Sequence of chain 1.T:
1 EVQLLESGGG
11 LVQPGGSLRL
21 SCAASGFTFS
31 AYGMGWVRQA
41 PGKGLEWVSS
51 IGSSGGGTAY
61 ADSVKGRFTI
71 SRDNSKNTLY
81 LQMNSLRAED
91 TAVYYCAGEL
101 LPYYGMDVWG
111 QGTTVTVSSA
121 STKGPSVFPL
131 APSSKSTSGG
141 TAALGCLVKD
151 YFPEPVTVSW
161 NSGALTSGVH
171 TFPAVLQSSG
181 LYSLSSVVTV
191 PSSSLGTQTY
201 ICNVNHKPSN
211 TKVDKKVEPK

Binding-site contacts:
Ligand atom N contacts residue GLU63 of chain 1.G at 3.0 Å (salt-bridge).
Ligand atom O contacts residue TRP147 of chain 1.G at 3.0 Å (h-bond).
Ligand atom O contacts residue GLY95 of chain 1.P at 3.3 Å (h-bond).
Ligand atom CD1 contacts residue GLY57 of chain 1.T at 3.2 Å.
Ligand atom CA contacts residue GLY95 of chain 1.P at 3.5 Å.
Ligand atom NE1 contacts residue GLY57 of chain 1.T at 2.5 Å (h-bond).
Ligand atom O contacts residue TYR159 of chain 1.G at 2.4 Å (h-bond).
Ligand atom CD2 contacts residue PHE9 of chain 1.G at 3.5 Å (hydrophobic).
Ligand atom N contacts residue GLY95 of chain 1.P at 3.1 Å (h-bond).
Ligand atom N contacts residue TYR171 of chain 1.G at 3.1 Å (h-bond).
Ligand atom OE1 contacts residue ALA94 of chain 1.P at 3.2 Å (h-bond).
Ligand atom O contacts residue LYS146 of chain 1.G at 3.2 Å (salt-bridge).
Ligand atom N contacts residue TYR159 of chain 1.G at 3.5 Å (h-bond).
Ligand atom OG1 contacts residue VAL152 of chain 1.G at 3.5 Å.
Ligand atom CB contacts residue TYR99 of chain 1.G at 3.4 Å (hydrophobic).
Ligand atom N contacts residue ASP77 of chain 1.G at 3.0 Å (salt-bridge).
Ligand atom N contacts residue TYR7 of chain 1.G at 3.0 Å (h-bond).
Ligand atom CD1 contacts residue HIS70 of chain 1.G at 3.2 Å.
Ligand atom CE3 contacts residue GLY95 of chain 1.P at 3.5 Å.
Ligand atom CB contacts residue TRP167 of chain 1.G at 3.4 Å (hydrophobic).
Ligand atom O contacts residue TYR103 of chain 1.T at 2.5 Å (h-bond).
Ligand atom N contacts residue TYR99 of chain 1.G at 3.1 Å (h-bond).
Ligand atom O contacts residue ARG27 of chain 1.P at 2.9 Å (salt-bridge).
Ligand atom CE contacts residue TYR98 of chain 1.P at 3.4 Å (hydrophobic).
Ligand atom C contacts residue LYS66 of chain 1.G at 3.4 Å.
Ligand atom CD2 contacts residue TYR99 of chain 1.G at 3.3 Å (hydrophobic).
Ligand atom O contacts residue THR80 of chain 1.G at 3.5 Å.
Ligand atom OE1 contacts residue ARG27 of chain 1.P at 2.7 Å (salt-bridge).
Ligand atom CE2 contacts residue GLY57 of chain 1.T at 3.5 Å.
Ligand atom NE2 contacts residue ARG27 of chain 1.P at 2.9 Å (salt-bridge).
Ligand atom CD2 contacts residue LEU156 of chain 1.G at 3.4 Å (hydrophobic).
Ligand atom C contacts residue TYR103 of chain 1.T at 3.4 Å (hydrophobic).
Ligand atom CA contacts residue ASP77 of chain 1.G at 3.5 Å.
Ligand atom CG2 contacts residue TRP147 of chain 1.G at 3.2 Å (hydrophobic).
Ligand atom CG2 contacts residue ASP77 of chain 1.G at 3.5 Å.
Ligand atom C contacts residue TYR159 of chain 1.G at 3.5 Å (hydrophobic).
Ligand atom O contacts residue HIS70 of chain 1.G at 3.2 Å.
Ligand atom OE1 contacts residue TYR32 of chain 1.P at 3.0 Å (h-bond).
Ligand atom O contacts residue LYS66 of chain 1.G at 2.8 Å.
Ligand atom OG contacts residue GLU63 of chain 1.G at 3.2 Å (salt-bridge).

Sequence of chain 1.G:
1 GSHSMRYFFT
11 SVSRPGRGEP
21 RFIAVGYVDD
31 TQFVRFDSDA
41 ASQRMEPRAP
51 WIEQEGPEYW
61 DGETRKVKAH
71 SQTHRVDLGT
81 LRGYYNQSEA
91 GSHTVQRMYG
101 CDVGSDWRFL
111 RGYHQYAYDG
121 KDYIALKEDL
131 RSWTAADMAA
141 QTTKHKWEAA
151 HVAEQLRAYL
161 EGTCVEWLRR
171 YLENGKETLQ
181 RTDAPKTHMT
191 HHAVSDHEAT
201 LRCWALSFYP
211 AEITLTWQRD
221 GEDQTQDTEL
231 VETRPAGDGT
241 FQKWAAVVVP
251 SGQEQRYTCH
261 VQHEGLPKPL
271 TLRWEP

Sequence of chain 1.P:
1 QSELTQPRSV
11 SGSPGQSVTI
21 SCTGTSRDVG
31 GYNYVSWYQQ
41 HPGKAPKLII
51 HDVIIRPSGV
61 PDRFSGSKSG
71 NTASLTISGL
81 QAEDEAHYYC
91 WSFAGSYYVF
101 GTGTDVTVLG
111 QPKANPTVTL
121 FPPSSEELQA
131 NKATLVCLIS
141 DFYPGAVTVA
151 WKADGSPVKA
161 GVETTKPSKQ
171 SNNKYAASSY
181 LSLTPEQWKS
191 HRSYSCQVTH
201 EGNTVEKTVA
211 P

The small molecule below binds the protein below.
Small molecule (SMILES): CC[C@H](C)[C@H](NC(=O)[C@H](CC1=CN=C2C=CC=CC12)NC(=O)[C@H](CCSC)NC(=O)[C@H](CC(C)C)NC(=O)[C@H](CC(C)C)NC(=O)[C@@H](N)CO)C(=O)N[C@H](C(=O)N[C@@H](CCC(N)=O)C(=O)N[C@H](C=O)C(C)C)[C@@H](C)O